Binding-site contacts:
Ligand atom C9 contacts residue TRP52 of chain 1.W at 4.2 Å (hydrophobic).
Ligand atom C3 contacts residue TRP52 of chain 1.W at 4.3 Å (hydrophobic).
Ligand atom C18 contacts residue TRP52 of chain 1.W at 4.0 Å (hydrophobic).
Ligand atom C19 contacts residue PHE37 of chain 1.P at 3.5 Å (hydrophobic).
Ligand atom C34 contacts residue LEU145 of chain 1.N at 4.1 Å (hydrophobic).
Ligand atom C22 contacts residue MET33 of chain 1.P at 4.2 Å (hydrophobic).
Ligand atom C19 contacts residue CYS49 of chain 1.W at 4.0 Å (hydrophobic).
Ligand atom O49 contacts residue TYR45 of chain 1.W at 4.0 Å.
Ligand atom C40 contacts residue ALA114 of chain 1.N at 3.7 Å (hydrophobic).
Ligand atom O5 contacts residue PHE37 of chain 1.P at 3.9 Å.
Ligand atom C18 contacts residue MET33 of chain 1.P at 4.2 Å (hydrophobic).
Ligand atom C19 contacts residue MET33 of chain 1.P at 3.5 Å (hydrophobic).
Ligand atom C4 contacts residue TRP52 of chain 1.W at 3.6 Å (hydrophobic).
Ligand atom C37 contacts residue SER29 of chain 1.P at 3.7 Å.
Ligand atom C18 contacts residue PHE37 of chain 1.P at 3.8 Å (hydrophobic).
Ligand atom C1 contacts residue MET33 of chain 1.P at 3.9 Å (hydrophobic).
Ligand atom C28 contacts residue THR32 of chain 1.P at 4.1 Å.
Ligand atom C43 contacts residue LEU110 of chain 1.N at 3.6 Å (hydrophobic).
Ligand atom O61 contacts residue PHE37 of chain 1.P at 2.6 Å (h-bond).
Ligand atom C57 contacts residue PHE37 of chain 1.P at 3.9 Å (hydrophobic).
Ligand atom C25 contacts residue THR32 of chain 1.P at 4.2 Å.
Ligand atom O16 contacts residue MET33 of chain 1.P at 3.3 Å.
Ligand atom C37 contacts residue SER46 of chain 1.W at 3.8 Å.
Ligand atom C6 contacts residue MET33 of chain 1.P at 4.0 Å (hydrophobic).
Ligand atom C43 contacts residue LEU25 of chain 1.P at 4.1 Å (hydrophobic).
Ligand atom O49 contacts residue CYS49 of chain 1.W at 3.5 Å (h-bond).
Ligand atom C22 contacts residue CYS49 of chain 1.W at 3.5 Å (hydrophobic).
Ligand atom O5 contacts residue TRP52 of chain 1.W at 4.0 Å.
Ligand atom C40 contacts residue LEU50 of chain 1.W at 3.8 Å (hydrophobic).
Ligand atom C18 contacts residue CYS49 of chain 1.W at 3.9 Å (hydrophobic).
Ligand atom O7 contacts residue TRP52 of chain 1.W at 3.9 Å.
Ligand atom C43 contacts residue SER46 of chain 1.W at 3.9 Å.
Ligand atom C6 contacts residue TRP52 of chain 1.W at 3.9 Å (hydrophobic).
Ligand atom O16 contacts residue CYS49 of chain 1.W at 3.5 Å (h-bond).
Ligand atom C25 contacts residue MET33 of chain 1.P at 4.0 Å (hydrophobic).
Ligand atom C25 contacts residue PHE37 of chain 1.P at 3.4 Å (hydrophobic).
Ligand atom C28 contacts residue PHE37 of chain 1.P at 4.2 Å (hydrophobic).
Ligand atom O49 contacts residue TYR48 of chain 1.W at 3.4 Å.
Ligand atom C22 contacts residue PHE37 of chain 1.P at 4.0 Å (hydrophobic).
Ligand atom C57 contacts residue TRP52 of chain 1.W at 3.5 Å (hydrophobic).

Sequence of chain 1.N:
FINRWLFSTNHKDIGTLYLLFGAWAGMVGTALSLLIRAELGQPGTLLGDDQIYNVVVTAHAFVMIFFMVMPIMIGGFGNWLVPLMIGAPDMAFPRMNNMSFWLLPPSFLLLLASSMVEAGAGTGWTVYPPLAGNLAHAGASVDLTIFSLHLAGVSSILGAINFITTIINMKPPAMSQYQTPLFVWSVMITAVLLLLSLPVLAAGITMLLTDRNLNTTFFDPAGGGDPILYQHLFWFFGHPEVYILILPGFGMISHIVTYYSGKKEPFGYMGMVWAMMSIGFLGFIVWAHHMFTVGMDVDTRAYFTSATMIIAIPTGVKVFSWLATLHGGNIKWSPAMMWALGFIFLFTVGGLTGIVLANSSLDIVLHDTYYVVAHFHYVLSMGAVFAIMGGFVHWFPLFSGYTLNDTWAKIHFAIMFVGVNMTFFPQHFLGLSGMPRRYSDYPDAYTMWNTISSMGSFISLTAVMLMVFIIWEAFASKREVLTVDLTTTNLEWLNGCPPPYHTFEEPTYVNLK

A protein and the small-molecule ligand that binds it are described below.
Small molecule (SMILES): CCCCCCCCCCO[C@@H]1O[C@H](CO)[C@@H](O[C@H]2O[C@H](CO)[C@@H](O)[C@H](O)[C@H]2O)[C@H](O)[C@H]1O

Sequence of chain 1.P:
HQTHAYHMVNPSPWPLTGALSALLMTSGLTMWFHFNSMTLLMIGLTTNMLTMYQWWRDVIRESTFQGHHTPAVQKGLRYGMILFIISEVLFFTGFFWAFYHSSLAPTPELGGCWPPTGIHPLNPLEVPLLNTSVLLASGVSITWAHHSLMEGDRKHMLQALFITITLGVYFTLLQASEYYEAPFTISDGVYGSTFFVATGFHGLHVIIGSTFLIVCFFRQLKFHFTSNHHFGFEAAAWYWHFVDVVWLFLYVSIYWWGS

Sequence of chain 1.W:
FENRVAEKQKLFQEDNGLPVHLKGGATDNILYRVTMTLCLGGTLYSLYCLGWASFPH